Sequence of chain 1.G:
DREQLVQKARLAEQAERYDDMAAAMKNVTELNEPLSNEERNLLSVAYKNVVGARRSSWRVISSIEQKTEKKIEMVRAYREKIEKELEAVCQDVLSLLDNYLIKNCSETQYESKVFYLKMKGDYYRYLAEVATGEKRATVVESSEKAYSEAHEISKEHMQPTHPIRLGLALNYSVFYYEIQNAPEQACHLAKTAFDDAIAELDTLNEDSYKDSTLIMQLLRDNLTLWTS

The protein below binds the small molecule below.
Small molecule (SMILES): CC(C)C[C@H](NC(=O)[C@H](CC(=O)O)NC(=O)[C@H](C)NC(=O)[C@@H]1CCCN1C(=O)[C@H](CS)NC(=O)[C@H](COP(=O)(O)O)NC(=O)[C@H](CO)NC(=O)[C@H](CO)NC(=O)[C@@H](NC(=O)[C@@H](N)C(C)C)[C@@H](C)O)C(=O)N[C@H](C=O)[C@@H](C)O

Binding-site contacts:
Ligand atom OG1 contacts residue GLU185 of chain 1.G at 3.5 Å (salt-bridge).
Ligand atom CG contacts residue LEU221 of chain 1.G at 3.7 Å (hydrophobic).
Ligand atom N contacts residue ASP218 of chain 1.G at 2.8 Å (salt-bridge).
Ligand atom N contacts residue GLU185 of chain 1.G at 3.4 Å (salt-bridge).
Ligand atom O2P contacts residue LYS50 of chain 1.G at 2.5 Å (salt-bridge).
Ligand atom CA contacts residue LEU177 of chain 1.G at 3.7 Å (hydrophobic).
Ligand atom C contacts residue LEU177 of chain 1.G at 3.6 Å (hydrophobic).
Ligand atom C contacts residue ASN178 of chain 1.G at 3.6 Å.
Ligand atom O contacts residue ASN43 of chain 1.G at 3.6 Å (h-bond).
Ligand atom O contacts residue ASN229 of chain 1.G at 2.8 Å (h-bond).
Ligand atom N contacts residue ASN178 of chain 1.G at 2.7 Å (h-bond).
Ligand atom SG contacts residue GLY174 of chain 1.G at 3.5 Å.
Ligand atom CD1 contacts residue ARG42 of chain 1.G at 3.5 Å.
Ligand atom CB contacts residue ASN178 of chain 1.G at 3.3 Å.
Ligand atom CG1 contacts residue LEU232 of chain 1.G at 3.6 Å (hydrophobic).
Ligand atom C contacts residue ASP218 of chain 1.G at 3.5 Å.
Ligand atom O contacts residue VAL181 of chain 1.G at 3.4 Å.
Ligand atom O3P contacts residue TYR133 of chain 1.G at 2.6 Å (h-bond).
Ligand atom O3P contacts residue ARG132 of chain 1.G at 2.8 Å (salt-bridge).
Ligand atom O2P contacts residue ARG57 of chain 1.G at 2.8 Å (salt-bridge).
Ligand atom CA contacts residue ASN178 of chain 1.G at 3.5 Å.
Ligand atom N contacts residue ASN43 of chain 1.G at 3.2 Å (h-bond).
Ligand atom C contacts residue SER46 of chain 1.G at 3.6 Å.
Ligand atom N contacts residue LEU177 of chain 1.G at 3.5 Å.
Ligand atom OG contacts residue TRP233 of chain 1.G at 3.1 Å (h-bond).
Ligand atom CB contacts residue ASP218 of chain 1.G at 3.5 Å.
Ligand atom CA contacts residue ASN178 of chain 1.G at 3.6 Å.
Ligand atom OG contacts residue GLU185 of chain 1.G at 2.3 Å (salt-bridge).
Ligand atom CG2 contacts residue ASP214 of chain 1.G at 3.5 Å.
Ligand atom O contacts residue SER46 of chain 1.G at 2.6 Å (h-bond).
Ligand atom O contacts residue LEU177 of chain 1.G at 3.5 Å.
Ligand atom CA contacts residue ASP218 of chain 1.G at 3.5 Å.
Ligand atom CB contacts residue ASN178 of chain 1.G at 3.4 Å.
Ligand atom O1P contacts residue ARG132 of chain 1.G at 2.8 Å (salt-bridge).
Ligand atom N contacts residue ASN229 of chain 1.G at 2.9 Å (h-bond).
Ligand atom CA contacts residue ASN229 of chain 1.G at 3.6 Å.
Ligand atom O1P contacts residue ARG57 of chain 1.G at 2.9 Å (salt-bridge).
Ligand atom CB contacts residue LYS50 of chain 1.G at 3.6 Å.
Ligand atom OG1 contacts residue ASP218 of chain 1.G at 2.8 Å (salt-bridge).
Ligand atom CB contacts residue GLU185 of chain 1.G at 3.3 Å.